Binding-site contacts:
Ligand atom C1 contacts residue ASN206 of chain 1.A at 1.4 Å.
Ligand atom C8 contacts residue GLU203 of chain 1.A at 3.2 Å.
Ligand atom O7 contacts residue ASN206 of chain 1.A at 3.3 Å (h-bond).
Ligand atom C7 contacts residue GLU203 of chain 1.A at 4.5 Å.
Ligand atom N2 contacts residue ASN206 of chain 1.A at 2.8 Å (h-bond).
Ligand atom C7 contacts residue ASP205 of chain 1.A at 4.3 Å.
Ligand atom O5 contacts residue ASN206 of chain 1.A at 2.5 Å (h-bond).
Ligand atom C4 contacts residue ASN206 of chain 1.A at 4.2 Å.
Ligand atom C5 contacts residue ASN206 of chain 1.A at 3.7 Å.
Ligand atom C7 contacts residue ASN206 of chain 1.A at 3.3 Å.
Ligand atom O7 contacts residue ASP205 of chain 1.A at 3.8 Å.
Ligand atom C8 contacts residue ASN206 of chain 1.A at 4.1 Å.
Ligand atom C2 contacts residue ASN206 of chain 1.A at 2.4 Å.
Ligand atom C8 contacts residue ASP205 of chain 1.A at 4.2 Å.
Ligand atom C3 contacts residue ASN206 of chain 1.A at 3.8 Å.

Sequence of chain 1.A:
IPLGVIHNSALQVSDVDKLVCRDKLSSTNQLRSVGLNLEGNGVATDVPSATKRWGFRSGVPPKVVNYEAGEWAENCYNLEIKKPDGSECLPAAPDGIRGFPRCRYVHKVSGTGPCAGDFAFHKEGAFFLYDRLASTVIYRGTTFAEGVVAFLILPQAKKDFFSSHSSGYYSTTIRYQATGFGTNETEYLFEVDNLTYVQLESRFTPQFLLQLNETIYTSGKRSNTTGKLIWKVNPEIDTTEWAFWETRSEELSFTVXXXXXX

This small molecule binds to this protein.
Small molecule (SMILES): CC(=O)N[C@@H]1[C@@H](O)[C@H](O)[C@@H](CO)O[C@H]1O